Sequence of chain 1.C:
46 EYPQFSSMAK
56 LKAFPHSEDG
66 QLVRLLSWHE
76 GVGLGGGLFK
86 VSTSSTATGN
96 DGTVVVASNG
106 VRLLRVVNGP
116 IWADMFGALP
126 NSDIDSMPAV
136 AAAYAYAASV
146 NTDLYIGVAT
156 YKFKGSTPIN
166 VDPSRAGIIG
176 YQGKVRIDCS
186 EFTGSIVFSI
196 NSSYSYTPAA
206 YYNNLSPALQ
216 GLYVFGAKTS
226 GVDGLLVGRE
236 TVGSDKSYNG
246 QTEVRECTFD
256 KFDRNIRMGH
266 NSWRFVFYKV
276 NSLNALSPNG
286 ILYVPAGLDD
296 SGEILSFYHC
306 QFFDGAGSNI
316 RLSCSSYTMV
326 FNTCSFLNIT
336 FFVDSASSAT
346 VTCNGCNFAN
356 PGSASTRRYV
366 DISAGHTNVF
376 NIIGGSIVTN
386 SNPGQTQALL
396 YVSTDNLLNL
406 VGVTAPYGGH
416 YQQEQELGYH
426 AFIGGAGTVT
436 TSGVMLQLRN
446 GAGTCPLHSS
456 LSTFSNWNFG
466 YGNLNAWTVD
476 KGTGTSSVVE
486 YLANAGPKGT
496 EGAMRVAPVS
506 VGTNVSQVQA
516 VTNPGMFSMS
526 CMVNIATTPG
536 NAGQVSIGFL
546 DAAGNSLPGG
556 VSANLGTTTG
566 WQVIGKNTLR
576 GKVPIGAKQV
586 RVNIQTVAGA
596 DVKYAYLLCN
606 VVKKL

Sequence of chain 1.A:
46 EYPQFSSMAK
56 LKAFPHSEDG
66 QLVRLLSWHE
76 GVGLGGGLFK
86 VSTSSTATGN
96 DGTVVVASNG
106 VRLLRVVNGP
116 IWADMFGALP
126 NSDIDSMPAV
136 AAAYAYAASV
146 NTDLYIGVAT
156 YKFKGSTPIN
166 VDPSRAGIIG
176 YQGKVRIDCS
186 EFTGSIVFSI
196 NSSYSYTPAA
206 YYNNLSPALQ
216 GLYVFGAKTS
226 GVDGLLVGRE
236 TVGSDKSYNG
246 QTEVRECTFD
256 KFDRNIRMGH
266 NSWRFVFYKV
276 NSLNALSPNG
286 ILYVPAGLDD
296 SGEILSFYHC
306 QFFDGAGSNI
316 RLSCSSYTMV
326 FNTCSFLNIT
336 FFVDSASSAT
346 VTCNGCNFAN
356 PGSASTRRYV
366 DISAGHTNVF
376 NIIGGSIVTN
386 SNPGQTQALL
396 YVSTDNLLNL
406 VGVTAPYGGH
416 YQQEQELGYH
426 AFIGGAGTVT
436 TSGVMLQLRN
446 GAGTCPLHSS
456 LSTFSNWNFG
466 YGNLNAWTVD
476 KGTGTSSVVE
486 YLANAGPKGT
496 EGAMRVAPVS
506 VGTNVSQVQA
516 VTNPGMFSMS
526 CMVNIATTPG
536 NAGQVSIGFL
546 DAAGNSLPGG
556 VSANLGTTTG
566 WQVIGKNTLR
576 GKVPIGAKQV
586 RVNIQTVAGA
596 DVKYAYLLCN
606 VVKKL

The protein below binds the small molecule below.
Small molecule (SMILES): O=C(O)[C@H]1O[C@H](O[C@@H]2[C@H](O)[C@H](O[C@H]3[C@H](O)[C@@H](O)[C@@H](O[C@@H]4[C@@H](O)[C@H](O)O[C@H](CO)[C@H]4O)O[C@@H]3CO)O[C@H](CO)[C@H]2O)[C@H](O)[C@@H](O)[C@@H]1O

Binding-site contacts:
Ligand atom O6 contacts residue SER296 of chain 1.A at 2.9 Å.
Ligand atom O6A contacts residue SER358 of chain 1.C at 2.7 Å (h-bond).
Ligand atom O6 contacts residue ASP309 of chain 1.C at 2.7 Å (salt-bridge).
Ligand atom O5 contacts residue TYR243 of chain 1.A at 3.4 Å.
Ligand atom O2 contacts residue LYS241 of chain 1.A at 3.0 Å (salt-bridge).
Ligand atom O6B contacts residue ARG362 of chain 1.C at 2.8 Å (salt-bridge).
Ligand atom O3 contacts residue ALA311 of chain 1.C at 3.6 Å.
Ligand atom O6 contacts residue TYR201 of chain 1.A at 3.6 Å.
Ligand atom O4 contacts residue TRP268 of chain 1.A at 3.2 Å.
Ligand atom C6 contacts residue TRP268 of chain 1.A at 3.6 Å (hydrophobic).
Ligand atom O3 contacts residue LYS241 of chain 1.A at 3.1 Å (salt-bridge).
Ligand atom C1 contacts residue TRP268 of chain 1.A at 3.6 Å (hydrophobic).
Ligand atom O6 contacts residue GLU298 of chain 1.A at 3.1 Å (salt-bridge).
Ligand atom O6B contacts residue SER358 of chain 1.C at 3.2 Å (h-bond).
Ligand atom C1 contacts residue GLU298 of chain 1.A at 3.1 Å.
Ligand atom O6 contacts residue TYR243 of chain 1.A at 2.8 Å (h-bond).
Ligand atom C2 contacts residue GLU298 of chain 1.A at 3.4 Å.
Ligand atom C2 contacts residue PRO356 of chain 1.C at 3.5 Å (hydrophobic).
Ligand atom C2 contacts residue ASP309 of chain 1.C at 3.5 Å.
Ligand atom O2 contacts residue PRO356 of chain 1.C at 2.8 Å (h-bond).
Ligand atom C6 contacts residue ASP295 of chain 1.A at 3.5 Å.
Ligand atom O5 contacts residue TRP268 of chain 1.A at 3.5 Å.
Ligand atom O4 contacts residue PRO356 of chain 1.C at 3.5 Å (h-bond).
Ligand atom C1 contacts residue ASP309 of chain 1.C at 3.5 Å.
Ligand atom O4 contacts residue ASP295 of chain 1.A at 2.7 Å (salt-bridge).
Ligand atom O2 contacts residue GLU298 of chain 1.A at 3.0 Å (salt-bridge).
Ligand atom O1 contacts residue BMA6 of chain 1.D at 3.5 Å (h-bond).
Ligand atom O6 contacts residue TRP268 of chain 1.A at 3.4 Å.
Ligand atom O2 contacts residue PRO356 of chain 1.C at 3.4 Å.
Ligand atom C6 contacts residue ASP309 of chain 1.C at 3.5 Å.
Ligand atom C2 contacts residue ASN333 of chain 1.C at 3.6 Å.
Ligand atom C6 contacts residue SER358 of chain 1.C at 3.2 Å.
Ligand atom O5 contacts residue BMA6 of chain 1.D at 3.0 Å.
Ligand atom O6 contacts residue BMA6 of chain 1.D at 3.6 Å.
Ligand atom O6 contacts residue PHE308 of chain 1.C at 3.5 Å.
Ligand atom O2 contacts residue LEU332 of chain 1.C at 3.4 Å.
Ligand atom C4 contacts residue ASP295 of chain 1.A at 3.4 Å.
Ligand atom C6 contacts residue SER296 of chain 1.A at 3.6 Å.
Ligand atom C1 contacts residue ASP309 of chain 1.C at 3.7 Å.
Ligand atom O6 contacts residue GLY297 of chain 1.A at 3.2 Å (h-bond).